Binding-site contacts:
Ligand atom C7 contacts residue LYS168 of chain 1.A at 4.4 Å.
Ligand atom C2 contacts residue ASN157 of chain 1.A at 2.6 Å.
Ligand atom N2 contacts residue ASN157 of chain 1.A at 3.0 Å (h-bond).
Ligand atom O7 contacts residue ASN157 of chain 1.A at 3.4 Å (h-bond).
Ligand atom C7 contacts residue PHE156 of chain 1.A at 3.8 Å (hydrophobic).
Ligand atom C3 contacts residue ASN157 of chain 1.A at 4.0 Å.
Ligand atom O5 contacts residue ASN157 of chain 1.A at 2.5 Å (h-bond).
Ligand atom O7 contacts residue PHE156 of chain 1.A at 3.6 Å.
Ligand atom C4 contacts residue ASN157 of chain 1.A at 4.4 Å.
Ligand atom C8 contacts residue ASN157 of chain 1.A at 4.2 Å.
Ligand atom C8 contacts residue PHE156 of chain 1.A at 3.5 Å (hydrophobic).
Ligand atom C8 contacts residue LYS168 of chain 1.A at 3.8 Å.
Ligand atom C8 contacts residue SER155 of chain 1.A at 3.9 Å.
Ligand atom C5 contacts residue ASN157 of chain 1.A at 3.9 Å.
Ligand atom N2 contacts residue LYS168 of chain 1.A at 4.0 Å.
Ligand atom C1 contacts residue ASN157 of chain 1.A at 1.5 Å.
Ligand atom C7 contacts residue ASN157 of chain 1.A at 3.6 Å.
Ligand atom C7 contacts residue SER155 of chain 1.A at 4.5 Å.
Ligand atom O7 contacts residue SER155 of chain 1.A at 4.0 Å.
Ligand atom O7 contacts residue GLN135 of chain 1.A at 4.3 Å.

The protein below binds the small molecule below.
Small molecule (SMILES): CC(=O)N[C@@H]1[C@@H](O)[C@H](O)[C@@H](CO)O[C@H]1O

Sequence of chain 1.A:
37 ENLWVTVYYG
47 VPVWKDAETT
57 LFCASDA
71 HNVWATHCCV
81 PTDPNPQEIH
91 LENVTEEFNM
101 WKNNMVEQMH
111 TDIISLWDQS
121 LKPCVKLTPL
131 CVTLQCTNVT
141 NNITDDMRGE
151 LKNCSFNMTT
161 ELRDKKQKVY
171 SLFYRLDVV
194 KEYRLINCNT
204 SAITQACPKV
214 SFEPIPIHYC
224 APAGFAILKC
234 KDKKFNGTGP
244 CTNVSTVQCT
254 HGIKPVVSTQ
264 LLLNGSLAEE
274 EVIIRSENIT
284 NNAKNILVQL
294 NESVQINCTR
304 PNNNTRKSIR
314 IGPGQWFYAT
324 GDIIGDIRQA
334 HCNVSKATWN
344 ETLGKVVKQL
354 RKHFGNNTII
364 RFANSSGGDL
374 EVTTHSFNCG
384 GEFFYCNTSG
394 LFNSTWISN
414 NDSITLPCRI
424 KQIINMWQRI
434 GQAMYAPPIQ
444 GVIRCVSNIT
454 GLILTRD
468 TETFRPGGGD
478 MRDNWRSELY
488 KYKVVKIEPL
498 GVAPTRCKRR